Binding-site contacts:
Ligand atom C2 contacts residue ASN1095 of chain 1.B at 2.4 Å.
Ligand atom C4 contacts residue HIS1098 of chain 1.B at 4.3 Å.
Ligand atom O5 contacts residue THR1097 of chain 1.B at 4.5 Å.
Ligand atom O5 contacts residue HIS1098 of chain 1.B at 4.4 Å.
Ligand atom C5 contacts residue ASN1095 of chain 1.B at 3.7 Å.
Ligand atom C5 contacts residue HIS1098 of chain 1.B at 3.4 Å.
Ligand atom C1 contacts residue ASN1095 of chain 1.B at 1.4 Å.
Ligand atom C5 contacts residue PHE1100 of chain 1.B at 4.3 Å (hydrophobic).
Ligand atom O7 contacts residue ASN1095 of chain 1.B at 2.7 Å (h-bond).
Ligand atom C7 contacts residue HIS1098 of chain 1.B at 4.2 Å.
Ligand atom C8 contacts residue ASN1095 of chain 1.B at 4.0 Å.
Ligand atom C3 contacts residue ASN1095 of chain 1.B at 3.8 Å.
Ligand atom O5 contacts residue ASN1095 of chain 1.B at 2.4 Å (h-bond).
Ligand atom C3 contacts residue THR1097 of chain 1.B at 4.1 Å.
Ligand atom C2 contacts residue THR1097 of chain 1.B at 4.3 Å.
Ligand atom N2 contacts residue HIS1098 of chain 1.B at 4.3 Å.
Ligand atom C8 contacts residue HIS1098 of chain 1.B at 4.2 Å.
Ligand atom N2 contacts residue ASN1095 of chain 1.B at 2.9 Å (h-bond).
Ligand atom C6 contacts residue PHE1100 of chain 1.B at 3.7 Å (hydrophobic).
Ligand atom N2 contacts residue THR1097 of chain 1.B at 3.9 Å.
Ligand atom O5 contacts residue PHE1100 of chain 1.B at 4.0 Å.
Ligand atom C8 contacts residue THR1097 of chain 1.B at 4.4 Å.
Ligand atom C6 contacts residue HIS1098 of chain 1.B at 3.5 Å.
Ligand atom O4 contacts residue HIS1098 of chain 1.B at 3.8 Å.
Ligand atom C1 contacts residue THR1097 of chain 1.B at 3.8 Å.
Ligand atom C5 contacts residue THR1097 of chain 1.B at 4.2 Å.
Ligand atom C7 contacts residue ASN1095 of chain 1.B at 3.0 Å.
Ligand atom C4 contacts residue ASN1095 of chain 1.B at 4.2 Å.

Sequence of chain 1.B:
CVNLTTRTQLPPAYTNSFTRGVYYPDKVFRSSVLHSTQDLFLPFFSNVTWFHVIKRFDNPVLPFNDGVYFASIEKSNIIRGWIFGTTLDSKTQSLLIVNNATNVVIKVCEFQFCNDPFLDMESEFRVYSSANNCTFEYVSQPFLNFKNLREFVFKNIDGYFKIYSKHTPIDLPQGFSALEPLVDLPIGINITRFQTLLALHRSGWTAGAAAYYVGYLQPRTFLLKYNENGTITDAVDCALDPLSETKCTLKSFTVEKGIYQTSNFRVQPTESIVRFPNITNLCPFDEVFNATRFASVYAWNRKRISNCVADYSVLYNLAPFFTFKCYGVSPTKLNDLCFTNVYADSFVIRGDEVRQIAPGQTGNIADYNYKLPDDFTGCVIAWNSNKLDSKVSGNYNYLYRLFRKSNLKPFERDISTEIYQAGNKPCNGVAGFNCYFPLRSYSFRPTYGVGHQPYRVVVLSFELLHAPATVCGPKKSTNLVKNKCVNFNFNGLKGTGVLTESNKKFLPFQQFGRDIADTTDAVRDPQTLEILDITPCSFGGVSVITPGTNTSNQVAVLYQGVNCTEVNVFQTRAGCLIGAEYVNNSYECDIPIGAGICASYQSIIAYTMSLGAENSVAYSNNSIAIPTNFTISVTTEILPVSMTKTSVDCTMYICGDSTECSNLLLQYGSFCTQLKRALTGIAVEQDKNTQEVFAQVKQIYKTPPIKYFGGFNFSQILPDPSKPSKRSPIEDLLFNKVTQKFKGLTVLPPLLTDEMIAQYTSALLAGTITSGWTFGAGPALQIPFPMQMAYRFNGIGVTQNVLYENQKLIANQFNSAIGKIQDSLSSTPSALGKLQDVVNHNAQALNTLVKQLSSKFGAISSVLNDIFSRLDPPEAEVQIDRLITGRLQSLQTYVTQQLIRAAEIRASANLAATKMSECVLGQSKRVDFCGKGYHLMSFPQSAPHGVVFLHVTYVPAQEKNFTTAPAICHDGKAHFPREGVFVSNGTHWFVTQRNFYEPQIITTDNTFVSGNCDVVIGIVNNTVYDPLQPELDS

The protein below binds the small molecule below.
Small molecule (SMILES): CC(=O)N[C@H]1[C@H](O[C@H]2[C@H](O)[C@@H](NC(C)=O)CO[C@@H]2CO)O[C@H](CO)[C@@H](O)[C@@H]1O